The protein below binds the small molecule below.
Small molecule (SMILES): CCc1nc(N)nc(NCCc2ccccc2)c1-c1ccc2c(c1)N(CCCOC)CCC2

Sequence of chain 2.B:
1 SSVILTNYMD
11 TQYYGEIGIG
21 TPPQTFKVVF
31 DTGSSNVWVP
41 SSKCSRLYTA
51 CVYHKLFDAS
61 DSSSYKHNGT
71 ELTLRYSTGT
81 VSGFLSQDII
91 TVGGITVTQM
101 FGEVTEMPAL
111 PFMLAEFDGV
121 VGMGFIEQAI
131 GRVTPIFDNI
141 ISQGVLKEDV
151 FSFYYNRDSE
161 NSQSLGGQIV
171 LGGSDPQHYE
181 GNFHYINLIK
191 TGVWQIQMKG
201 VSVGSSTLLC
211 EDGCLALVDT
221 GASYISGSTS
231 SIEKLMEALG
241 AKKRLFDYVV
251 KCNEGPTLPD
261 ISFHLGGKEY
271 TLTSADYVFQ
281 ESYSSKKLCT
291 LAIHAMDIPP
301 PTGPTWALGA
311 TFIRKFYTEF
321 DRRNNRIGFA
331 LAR

Binding-site contacts:
Ligand atom C18 contacts residue THR11 of chain 2.B at 3.3 Å.
Ligand atom N2 contacts residue GLY221 of chain 2.B at 3.8 Å.
Ligand atom N4 contacts residue ASP219 of chain 2.B at 3.3 Å (salt-bridge).
Ligand atom C14 contacts residue ALA115 of chain 2.B at 3.7 Å (hydrophobic).
Ligand atom N3 contacts residue THR78 of chain 2.B at 3.2 Å (h-bond).
Ligand atom O1 contacts residue TYR13 of chain 2.B at 3.4 Å (h-bond).
Ligand atom C15 contacts residue GLN12 of chain 2.B at 3.7 Å.
Ligand atom C1 contacts residue GLY221 of chain 2.B at 3.8 Å.
Ligand atom C17 contacts residue THR11 of chain 2.B at 3.6 Å.
Ligand atom N4 contacts residue ASP31 of chain 2.B at 3.0 Å (salt-bridge).
Ligand atom N2 contacts residue ASP31 of chain 2.B at 2.5 Å (salt-bridge).
Ligand atom C3 contacts residue GLY221 of chain 2.B at 3.7 Å.
Ligand atom C4 contacts residue GLY221 of chain 2.B at 3.7 Å.
Ligand atom O1 contacts residue VAL29 of chain 2.B at 3.8 Å.
Ligand atom C20 contacts residue THR78 of chain 2.B at 3.7 Å.
Ligand atom C3 contacts residue ASP31 of chain 2.B at 3.6 Å.
Ligand atom C21 contacts residue ALA222 of chain 2.B at 3.8 Å (hydrophobic).
Ligand atom C22 contacts residue TYR224 of chain 2.B at 3.8 Å (hydrophobic).
Ligand atom N4 contacts residue GLY33 of chain 2.B at 3.7 Å.
Ligand atom C19 contacts residue TYR13 of chain 2.B at 3.4 Å (hydrophobic).
Ligand atom C18 contacts residue GLY221 of chain 2.B at 3.5 Å.
Ligand atom C16 contacts residue SER223 of chain 2.B at 3.5 Å.
Ligand atom C26 contacts residue SER223 of chain 2.B at 3.6 Å.
Ligand atom C17 contacts residue GLN12 of chain 2.B at 3.7 Å.
Ligand atom C24 contacts residue MET296 of chain 2.B at 3.5 Å (hydrophobic).
Ligand atom C16 contacts residue THR11 of chain 2.B at 3.6 Å.
Ligand atom C7 contacts residue THR78 of chain 2.B at 3.5 Å.
Ligand atom C23 contacts residue MET296 of chain 2.B at 3.8 Å (hydrophobic).
Ligand atom C5 contacts residue ASP31 of chain 2.B at 3.8 Å.
Ligand atom C19 contacts residue THR220 of chain 2.B at 3.6 Å.
Ligand atom C13 contacts residue PRO111 of chain 2.B at 3.6 Å (hydrophobic).
Ligand atom C6 contacts residue VAL29 of chain 2.B at 3.5 Å (hydrophobic).
Ligand atom O1 contacts residue GLN12 of chain 2.B at 3.6 Å.
Ligand atom C8 contacts residue THR78 of chain 2.B at 3.7 Å.
Ligand atom C2 contacts residue ASP31 of chain 2.B at 3.1 Å.
Ligand atom C8 contacts residue PRO111 of chain 2.B at 3.6 Å (hydrophobic).
Ligand atom C26 contacts residue ALA222 of chain 2.B at 3.5 Å (hydrophobic).
Ligand atom C20 contacts residue SER77 of chain 2.B at 3.8 Å.
Ligand atom C27 contacts residue SER223 of chain 2.B at 3.4 Å.
Ligand atom C5 contacts residue VAL120 of chain 2.B at 3.8 Å (hydrophobic).